Binding-site contacts:
Ligand atom O7 contacts residue ASN88 of chain 4.A at 3.1 Å (h-bond).
Ligand atom C2 contacts residue ASN88 of chain 4.A at 3.0 Å.
Ligand atom N2 contacts residue ASN88 of chain 4.A at 3.4 Å (h-bond).
Ligand atom O5 contacts residue ASN88 of chain 4.A at 3.0 Å (h-bond).
Ligand atom C3 contacts residue ASN88 of chain 4.A at 4.4 Å.
Ligand atom C8 contacts residue SER89 of chain 4.A at 3.6 Å.
Ligand atom C5 contacts residue ASN88 of chain 4.A at 4.3 Å.
Ligand atom C8 contacts residue ASN88 of chain 4.A at 3.7 Å.
Ligand atom C1 contacts residue ASN88 of chain 4.A at 2.8 Å.
Ligand atom C7 contacts residue ASN88 of chain 4.A at 3.4 Å.

A small-molecule ligand and the protein it binds are described below.
Small molecule (SMILES): CC(=O)N[C@@H]1[C@@H](O)[C@H](O)[C@@H](CO)O[C@H]1O

Sequence of chain 4.A:
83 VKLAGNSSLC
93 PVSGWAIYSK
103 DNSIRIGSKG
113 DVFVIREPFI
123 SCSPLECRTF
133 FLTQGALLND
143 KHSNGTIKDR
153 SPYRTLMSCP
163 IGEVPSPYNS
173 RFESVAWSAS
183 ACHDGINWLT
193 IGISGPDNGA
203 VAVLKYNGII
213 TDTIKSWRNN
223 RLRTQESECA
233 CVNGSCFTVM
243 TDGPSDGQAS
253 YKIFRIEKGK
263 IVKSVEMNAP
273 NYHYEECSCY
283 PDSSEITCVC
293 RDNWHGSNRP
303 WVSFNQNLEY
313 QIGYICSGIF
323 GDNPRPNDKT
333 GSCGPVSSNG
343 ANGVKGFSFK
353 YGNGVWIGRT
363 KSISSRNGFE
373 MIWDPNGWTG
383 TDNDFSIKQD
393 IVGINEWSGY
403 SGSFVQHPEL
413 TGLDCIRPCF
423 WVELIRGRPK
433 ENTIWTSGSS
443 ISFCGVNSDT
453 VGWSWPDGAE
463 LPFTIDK